Binding-site contacts:
Ligand atom C3 contacts residue NAG1 of chain 1.G at 3.5 Å.
Ligand atom C6 contacts residue GLY216 of chain 1.A at 4.0 Å.
Ligand atom C4 contacts residue NAG1 of chain 1.G at 3.2 Å.
Ligand atom O6 contacts residue SER127 of chain 1.A at 3.6 Å.
Ligand atom O3 contacts residue NAG1 of chain 1.G at 2.6 Å (h-bond).
Ligand atom O4 contacts residue NAG1 of chain 1.G at 2.4 Å (h-bond).

Sequence of chain 1.A:
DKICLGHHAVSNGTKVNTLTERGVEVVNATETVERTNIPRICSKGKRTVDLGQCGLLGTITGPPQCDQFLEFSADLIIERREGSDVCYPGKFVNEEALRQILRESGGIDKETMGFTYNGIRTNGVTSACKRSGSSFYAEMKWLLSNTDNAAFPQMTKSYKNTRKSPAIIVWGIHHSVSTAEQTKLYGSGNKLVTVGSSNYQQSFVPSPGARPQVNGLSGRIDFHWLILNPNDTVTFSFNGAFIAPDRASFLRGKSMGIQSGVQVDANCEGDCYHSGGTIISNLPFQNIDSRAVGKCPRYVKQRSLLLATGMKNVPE

The small molecule below binds the protein below.
Small molecule (SMILES): OC[C@H]1O[C@@H](O)[C@H](O)[C@@H](O)[C@H]1O